Binding-site contacts:
Ligand atom N1 contacts residue ALA7 of chain 1.A at 3.5 Å (h-bond).
Ligand atom CAK contacts residue NAP1 of chain 1.D at 3.4 Å.
Ligand atom N1 contacts residue NAP1 of chain 1.D at 3.3 Å (h-bond).
Ligand atom CBA contacts residue LYS32 of chain 1.A at 3.7 Å.
Ligand atom NAH contacts residue THR111 of chain 1.A at 3.5 Å (h-bond).
Ligand atom NAH contacts residue VAL6 of chain 1.A at 3.3 Å.
Ligand atom CAV contacts residue VAL31 of chain 1.A at 3.7 Å (hydrophobic).
Ligand atom CAW contacts residue LEU28 of chain 1.A at 3.5 Å (hydrophobic).
Ligand atom N1 contacts residue VAL6 of chain 1.A at 3.3 Å.
Ligand atom C4 contacts residue ASP27 of chain 1.A at 3.5 Å.
Ligand atom C6 contacts residue PHE92 of chain 1.A at 3.5 Å (hydrophobic).
Ligand atom C6 contacts residue NAP1 of chain 1.D at 3.0 Å.
Ligand atom CAX contacts residue LEU28 of chain 1.A at 3.5 Å (hydrophobic).
Ligand atom C5 contacts residue NAP1 of chain 1.D at 3.3 Å.
Ligand atom CAZ contacts residue LEU28 of chain 1.A at 3.5 Å (hydrophobic).
Ligand atom NAG contacts residue LEU5 of chain 1.A at 3.1 Å (h-bond).
Ligand atom CBG contacts residue LEU20 of chain 1.A at 3.6 Å (hydrophobic).
Ligand atom N3 contacts residue VAL31 of chain 1.A at 3.5 Å.
Ligand atom C2 contacts residue VAL31 of chain 1.A at 3.4 Å (hydrophobic).
Ligand atom OBB contacts residue ARG57 of chain 1.A at 3.1 Å (salt-bridge).
Ligand atom CAI contacts residue ASP27 of chain 1.A at 3.4 Å.
Ligand atom N1 contacts residue LEU5 of chain 1.A at 3.5 Å (h-bond).
Ligand atom NAH contacts residue ALA7 of chain 1.A at 3.4 Å (h-bond).
Ligand atom CBG contacts residue NAP1 of chain 1.D at 3.7 Å.
Ligand atom OBC contacts residue ARG57 of chain 1.A at 2.6 Å (salt-bridge).
Ligand atom NAG contacts residue NAP1 of chain 1.D at 3.2 Å (h-bond).
Ligand atom CAL contacts residue PHE92 of chain 1.A at 3.5 Å (hydrophobic).
Ligand atom C2 contacts residue ALA7 of chain 1.A at 3.4 Å (hydrophobic).
Ligand atom CAJ contacts residue ASP27 of chain 1.A at 3.7 Å.
Ligand atom N3 contacts residue ASP27 of chain 1.A at 2.7 Å (salt-bridge).
Ligand atom CBA contacts residue ARG57 of chain 1.A at 3.4 Å.
Ligand atom N3 contacts residue ALA7 of chain 1.A at 3.6 Å.
Ligand atom C2 contacts residue VAL6 of chain 1.A at 3.5 Å (hydrophobic).
Ligand atom NAG contacts residue PHE92 of chain 1.A at 3.0 Å (h-bond).
Ligand atom C2 contacts residue ASP27 of chain 1.A at 3.5 Å.
Ligand atom CAL contacts residue NAP1 of chain 1.D at 3.4 Å.
Ligand atom CAK contacts residue PHE92 of chain 1.A at 3.5 Å (hydrophobic).
Ligand atom OBC contacts residue LYS32 of chain 1.A at 3.4 Å.
Ligand atom CBG contacts residue XNP1 of chain 1.C at 3.3 Å.
Ligand atom NAH contacts residue ASP27 of chain 1.A at 3.1 Å (salt-bridge).

This small molecule binds to this protein.
Small molecule (SMILES): CCc1nc(N)nc(N)c1C#C[C@@H](C)c1cc2c(c(-c3ccc(CC(=O)O)cc3)c1)OCO2

Sequence of chain 1.A:
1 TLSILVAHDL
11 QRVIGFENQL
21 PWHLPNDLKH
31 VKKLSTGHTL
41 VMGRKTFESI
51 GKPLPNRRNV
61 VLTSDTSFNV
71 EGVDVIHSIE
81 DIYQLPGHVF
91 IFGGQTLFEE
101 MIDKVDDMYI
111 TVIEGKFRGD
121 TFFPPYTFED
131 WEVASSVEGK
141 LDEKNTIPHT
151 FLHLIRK